A small-molecule ligand and the protein it binds are described below.
Small molecule (SMILES): CC(=O)N[C@@H]1[C@@H](O)[C@H](O)[C@@H](CO)O[C@H]1O

Sequence of chain 5.A:
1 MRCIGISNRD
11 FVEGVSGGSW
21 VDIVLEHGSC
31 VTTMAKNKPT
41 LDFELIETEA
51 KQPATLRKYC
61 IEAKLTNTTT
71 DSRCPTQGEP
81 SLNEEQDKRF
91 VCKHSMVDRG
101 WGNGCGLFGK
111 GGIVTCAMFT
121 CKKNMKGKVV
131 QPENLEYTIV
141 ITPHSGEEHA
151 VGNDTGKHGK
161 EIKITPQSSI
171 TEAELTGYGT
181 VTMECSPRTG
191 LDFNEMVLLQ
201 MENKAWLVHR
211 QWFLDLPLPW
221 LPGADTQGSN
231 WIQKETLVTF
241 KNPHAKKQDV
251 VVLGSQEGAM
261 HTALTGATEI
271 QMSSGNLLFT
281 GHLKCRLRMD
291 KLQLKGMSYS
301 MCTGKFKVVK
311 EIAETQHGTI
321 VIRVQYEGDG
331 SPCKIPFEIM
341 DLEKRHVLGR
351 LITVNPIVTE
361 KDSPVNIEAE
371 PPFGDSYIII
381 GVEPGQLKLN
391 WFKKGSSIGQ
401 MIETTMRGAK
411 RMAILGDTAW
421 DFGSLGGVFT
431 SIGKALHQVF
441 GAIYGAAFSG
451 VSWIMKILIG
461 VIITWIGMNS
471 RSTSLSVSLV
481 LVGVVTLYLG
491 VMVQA

Binding-site contacts:
Ligand atom O5 contacts residue ASN67 of chain 5.A at 2.4 Å (h-bond).
Ligand atom C1 contacts residue ASN67 of chain 5.A at 1.4 Å.
Ligand atom C7 contacts residue ASN67 of chain 5.A at 3.9 Å.
Ligand atom C8 contacts residue ASN67 of chain 5.A at 4.3 Å.
Ligand atom C2 contacts residue ASN67 of chain 5.A at 2.5 Å.
Ligand atom O7 contacts residue ASN67 of chain 5.A at 4.3 Å.
Ligand atom C4 contacts residue ASN67 of chain 5.A at 4.2 Å.
Ligand atom C8 contacts residue PHE90 of chain 5.A at 3.7 Å (hydrophobic).
Ligand atom C5 contacts residue ASN67 of chain 5.A at 3.7 Å.
Ligand atom C3 contacts residue ASN67 of chain 5.A at 3.8 Å.
Ligand atom N2 contacts residue ASN67 of chain 5.A at 2.9 Å (h-bond).
Ligand atom C8 contacts residue MET118 of chain 5.A at 4.3 Å (hydrophobic).